Sequence of chain 1.D:
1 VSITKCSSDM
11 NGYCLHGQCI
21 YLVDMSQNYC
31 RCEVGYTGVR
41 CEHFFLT

Sequence of chain 1.B:
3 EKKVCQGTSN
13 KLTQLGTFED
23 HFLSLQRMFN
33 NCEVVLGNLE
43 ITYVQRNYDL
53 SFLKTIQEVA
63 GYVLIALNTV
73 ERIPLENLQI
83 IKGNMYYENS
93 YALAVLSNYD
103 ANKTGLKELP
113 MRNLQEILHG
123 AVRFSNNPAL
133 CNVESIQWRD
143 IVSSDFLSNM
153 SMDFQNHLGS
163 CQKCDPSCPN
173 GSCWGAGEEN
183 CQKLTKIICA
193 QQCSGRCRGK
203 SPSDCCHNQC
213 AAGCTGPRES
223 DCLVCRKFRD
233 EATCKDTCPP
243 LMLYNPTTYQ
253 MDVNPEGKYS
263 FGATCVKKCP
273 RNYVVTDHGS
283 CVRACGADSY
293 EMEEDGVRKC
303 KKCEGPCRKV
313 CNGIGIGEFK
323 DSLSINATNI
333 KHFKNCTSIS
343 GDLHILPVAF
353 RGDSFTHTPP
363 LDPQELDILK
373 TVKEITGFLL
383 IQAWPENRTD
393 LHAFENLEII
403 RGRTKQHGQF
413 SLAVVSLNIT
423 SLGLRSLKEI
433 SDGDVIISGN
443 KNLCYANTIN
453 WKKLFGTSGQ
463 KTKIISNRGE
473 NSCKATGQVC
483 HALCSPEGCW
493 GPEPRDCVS

This small molecule binds to this protein.
Small molecule (SMILES): CC(=O)N[C@H]1[C@H](O[C@H]2[C@H](O)[C@@H](NC(C)=O)CO[C@@H]2CO)O[C@H](CO)[C@@H](O[C@@H]2O[C@H](CO[C@H]3O[C@H](CO)[C@@H](O)[C@H](O)[C@@H]3O)[C@@H](O)[C@H](O[C@H]3O[C@H](CO)[C@@H](O)[C@H](O)[C@@H]3O)[C@@H]2O)[C@@H]1O

Binding-site contacts:
Ligand atom O3 contacts residue ASP323 of chain 1.B at 3.1 Å (salt-bridge).
Ligand atom O6 contacts residue ASN331 of chain 1.B at 3.0 Å.
Ligand atom C1 contacts residue ASN328 of chain 1.B at 1.4 Å.
Ligand atom C5 contacts residue ASP323 of chain 1.B at 3.3 Å.
Ligand atom O3 contacts residue GLU90 of chain 1.B at 3.3 Å (salt-bridge).
Ligand atom O4 contacts residue NAG2 of chain 1.G at 3.5 Å (h-bond).
Ligand atom N2 contacts residue THR358 of chain 1.B at 3.1 Å (h-bond).
Ligand atom C6 contacts residue SER324 of chain 1.B at 3.1 Å.
Ligand atom O6 contacts residue NAG2 of chain 1.G at 3.2 Å (h-bond).
Ligand atom C5 contacts residue SER324 of chain 1.B at 3.4 Å.
Ligand atom O2 contacts residue ASN91 of chain 1.B at 3.5 Å (h-bond).
Ligand atom O5 contacts residue ASN328 of chain 1.B at 2.5 Å (h-bond).
Ligand atom C1 contacts residue THR360 of chain 1.B at 3.5 Å.
Ligand atom O7 contacts residue SER326 of chain 1.B at 3.3 Å (h-bond).
Ligand atom O5 contacts residue SER324 of chain 1.B at 3.4 Å (h-bond).
Ligand atom O5 contacts residue ASP323 of chain 1.B at 2.6 Å (salt-bridge).
Ligand atom C1 contacts residue ASP323 of chain 1.B at 3.2 Å.
Ligand atom N2 contacts residue THR360 of chain 1.B at 3.4 Å (h-bond).
Ligand atom O4 contacts residue GLU90 of chain 1.B at 3.4 Å (salt-bridge).
Ligand atom C4 contacts residue SER324 of chain 1.B at 3.4 Å.
Ligand atom C7 contacts residue THR358 of chain 1.B at 3.7 Å.
Ligand atom O4 contacts residue ASP323 of chain 1.B at 3.4 Å (salt-bridge).
Ligand atom C8 contacts residue VAL350 of chain 1.B at 3.8 Å (hydrophobic).
Ligand atom C6 contacts residue NAG2 of chain 1.G at 3.5 Å.
Ligand atom C3 contacts residue ASN328 of chain 1.B at 3.8 Å.
Ligand atom C7 contacts residue ASN328 of chain 1.B at 3.0 Å.
Ligand atom O3 contacts residue THR358 of chain 1.B at 3.2 Å.
Ligand atom C8 contacts residue THR358 of chain 1.B at 3.3 Å.
Ligand atom C8 contacts residue GLU320 of chain 1.B at 3.3 Å.
Ligand atom C2 contacts residue ASN328 of chain 1.B at 2.5 Å.
Ligand atom O7 contacts residue LEU325 of chain 1.B at 3.3 Å (h-bond).
Ligand atom C6 contacts residue GLU320 of chain 1.B at 3.5 Å.
Ligand atom C2 contacts residue ASP323 of chain 1.B at 3.7 Å.
Ligand atom O6 contacts residue GLU320 of chain 1.B at 3.7 Å.
Ligand atom O5 contacts residue ASN331 of chain 1.B at 3.8 Å.
Ligand atom C5 contacts residue ASN328 of chain 1.B at 3.7 Å.
Ligand atom O7 contacts residue ASN328 of chain 1.B at 3.0 Å (h-bond).
Ligand atom O6 contacts residue THR358 of chain 1.B at 3.6 Å.
Ligand atom N2 contacts residue ASN328 of chain 1.B at 2.8 Å (h-bond).
Ligand atom C8 contacts residue ASP355 of chain 1.B at 3.6 Å.